Sequence of chain 1.B:
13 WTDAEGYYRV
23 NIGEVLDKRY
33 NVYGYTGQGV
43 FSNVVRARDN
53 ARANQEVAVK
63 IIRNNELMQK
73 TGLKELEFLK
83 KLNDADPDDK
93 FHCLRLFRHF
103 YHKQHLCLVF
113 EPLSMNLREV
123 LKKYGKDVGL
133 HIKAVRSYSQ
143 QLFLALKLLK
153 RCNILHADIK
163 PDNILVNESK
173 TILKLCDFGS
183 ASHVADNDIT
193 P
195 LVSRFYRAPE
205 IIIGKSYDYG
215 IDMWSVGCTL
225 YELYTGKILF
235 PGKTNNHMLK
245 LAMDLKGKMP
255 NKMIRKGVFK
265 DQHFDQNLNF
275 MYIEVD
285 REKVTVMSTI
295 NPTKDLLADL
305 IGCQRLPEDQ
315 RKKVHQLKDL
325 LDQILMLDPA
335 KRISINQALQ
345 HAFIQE

This protein binds this small molecule.
Small molecule (SMILES): NC(=O)c1cc2c(-c3ccc(C(=O)NCc4ccnc(Cl)c4)s3)cccc2s1

Binding-site contacts:
Ligand atom CAX contacts residue GLU113 of chain 1.B at 3.7 Å.
Ligand atom SAK contacts residue THR38 of chain 1.B at 3.5 Å (h-bond).
Ligand atom CAC contacts residue MET117 of chain 1.B at 3.9 Å (hydrophobic).
Ligand atom CAT contacts residue LEU96 of chain 1.B at 3.8 Å (hydrophobic).
Ligand atom OBB contacts residue ASP179 of chain 1.B at 3.8 Å.
Ligand atom CAL contacts residue THR38 of chain 1.B at 3.4 Å.
Ligand atom CAN contacts residue LEU167 of chain 1.B at 3.5 Å (hydrophobic).
Ligand atom CAE contacts residue MET117 of chain 1.B at 3.7 Å (hydrophobic).
Ligand atom CAD contacts residue THR38 of chain 1.B at 3.9 Å.
Ligand atom CAD contacts residue GLU121 of chain 1.B at 3.2 Å.
Ligand atom CAY contacts residue LEU115 of chain 1.B at 3.6 Å (hydrophobic).
Ligand atom OAP contacts residue THR38 of chain 1.B at 2.7 Å (h-bond).
Ligand atom CAJ contacts residue LEU167 of chain 1.B at 3.4 Å (hydrophobic).
Ligand atom CAV contacts residue LEU167 of chain 1.B at 3.5 Å (hydrophobic).
Ligand atom OAP contacts residue ARG48 of chain 1.B at 2.9 Å (salt-bridge).
Ligand atom CAE contacts residue SER116 of chain 1.B at 3.8 Å.
Ligand atom CAO contacts residue GLU121 of chain 1.B at 3.9 Å.
Ligand atom CAZ contacts residue VAL46 of chain 1.B at 3.9 Å (hydrophobic).
Ligand atom CAY contacts residue LEU167 of chain 1.B at 3.7 Å (hydrophobic).
Ligand atom CAA contacts residue MET117 of chain 1.B at 3.9 Å (hydrophobic).
Ligand atom CAM contacts residue SER116 of chain 1.B at 3.3 Å.
Ligand atom NBA contacts residue VAL46 of chain 1.B at 3.5 Å.
Ligand atom CAA contacts residue GLU121 of chain 1.B at 3.7 Å.
Ligand atom CAF contacts residue MET117 of chain 1.B at 3.5 Å (hydrophobic).
Ligand atom SAK contacts residue SER116 of chain 1.B at 3.8 Å.
Ligand atom CL contacts residue SER116 of chain 1.B at 3.2 Å.
Ligand atom NAH contacts residue MET117 of chain 1.B at 3.1 Å (h-bond).
Ligand atom OBB contacts residue CYS178 of chain 1.B at 3.9 Å.
Ligand atom SAS contacts residue LEU96 of chain 1.B at 3.8 Å.
Ligand atom CAL contacts residue SER116 of chain 1.B at 3.7 Å.
Ligand atom CAB contacts residue SER116 of chain 1.B at 3.4 Å.
Ligand atom CAC contacts residue GLU121 of chain 1.B at 3.4 Å.
Ligand atom CAX contacts residue ALA60 of chain 1.B at 3.6 Å (hydrophobic).
Ligand atom CAB contacts residue MET117 of chain 1.B at 3.8 Å (hydrophobic).
Ligand atom OAP contacts residue SER116 of chain 1.B at 2.7 Å (h-bond).
Ligand atom NAG contacts residue GLU121 of chain 1.B at 3.1 Å (salt-bridge).
Ligand atom OBB contacts residue LYS62 of chain 1.B at 3.0 Å (salt-bridge).
Ligand atom SAK contacts residue LEU115 of chain 1.B at 3.4 Å (h-bond).
Ligand atom NAG contacts residue THR38 of chain 1.B at 3.5 Å (h-bond).
Ligand atom CAM contacts residue THR38 of chain 1.B at 3.0 Å.